This protein binds this small molecule.
Small molecule (SMILES): CC(=O)N[C@H]1[C@H](O[C@H]2[C@H](O)[C@@H](NC(C)=O)CO[C@@H]2CO)O[C@H](CO)[C@@H](O)[C@@H]1O

Sequence of chain 1.A:
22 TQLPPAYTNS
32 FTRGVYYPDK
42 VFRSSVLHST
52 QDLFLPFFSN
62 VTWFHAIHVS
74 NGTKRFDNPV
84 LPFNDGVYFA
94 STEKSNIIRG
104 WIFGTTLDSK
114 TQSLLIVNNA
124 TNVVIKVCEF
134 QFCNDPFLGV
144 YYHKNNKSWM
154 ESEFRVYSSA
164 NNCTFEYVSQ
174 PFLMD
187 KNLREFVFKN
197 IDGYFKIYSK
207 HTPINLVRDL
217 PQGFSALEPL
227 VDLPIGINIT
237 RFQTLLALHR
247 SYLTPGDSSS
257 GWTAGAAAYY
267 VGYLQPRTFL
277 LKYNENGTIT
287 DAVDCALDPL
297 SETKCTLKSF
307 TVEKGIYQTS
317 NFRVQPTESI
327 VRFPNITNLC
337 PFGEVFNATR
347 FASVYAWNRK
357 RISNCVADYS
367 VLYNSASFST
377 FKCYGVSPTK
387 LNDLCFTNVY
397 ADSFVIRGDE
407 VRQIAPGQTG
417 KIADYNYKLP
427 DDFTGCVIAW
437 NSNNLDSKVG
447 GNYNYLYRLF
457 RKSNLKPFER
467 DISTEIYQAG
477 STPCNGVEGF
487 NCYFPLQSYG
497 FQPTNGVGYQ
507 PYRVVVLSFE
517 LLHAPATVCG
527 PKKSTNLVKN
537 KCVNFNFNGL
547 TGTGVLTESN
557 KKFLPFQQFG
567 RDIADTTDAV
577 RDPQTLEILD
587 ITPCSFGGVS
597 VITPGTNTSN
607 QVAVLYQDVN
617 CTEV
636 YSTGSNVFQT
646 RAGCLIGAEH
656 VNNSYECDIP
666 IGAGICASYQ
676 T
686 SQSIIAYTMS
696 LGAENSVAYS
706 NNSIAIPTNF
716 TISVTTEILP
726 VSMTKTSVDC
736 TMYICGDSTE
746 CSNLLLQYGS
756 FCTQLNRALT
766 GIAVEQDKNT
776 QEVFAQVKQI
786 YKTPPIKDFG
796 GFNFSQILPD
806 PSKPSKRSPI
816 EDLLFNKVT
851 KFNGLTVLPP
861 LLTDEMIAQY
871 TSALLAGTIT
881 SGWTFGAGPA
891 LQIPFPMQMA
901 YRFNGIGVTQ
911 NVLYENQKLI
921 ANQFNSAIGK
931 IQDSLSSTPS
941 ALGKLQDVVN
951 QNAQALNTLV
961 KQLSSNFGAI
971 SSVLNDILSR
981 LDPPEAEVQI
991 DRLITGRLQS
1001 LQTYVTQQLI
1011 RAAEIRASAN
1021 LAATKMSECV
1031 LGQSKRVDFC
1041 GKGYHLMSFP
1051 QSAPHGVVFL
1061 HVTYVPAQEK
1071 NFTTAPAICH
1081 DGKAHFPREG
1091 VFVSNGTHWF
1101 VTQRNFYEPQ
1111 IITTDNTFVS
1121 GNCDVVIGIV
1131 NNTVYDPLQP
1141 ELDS

Binding-site contacts:
Ligand atom N2 contacts residue ASN714 of chain 1.A at 2.9 Å (h-bond).
Ligand atom C5 contacts residue ASN714 of chain 1.A at 3.6 Å.
Ligand atom C1 contacts residue ASN714 of chain 1.A at 1.4 Å.
Ligand atom O4 contacts residue LEU919 of chain 1.A at 4.0 Å.
Ligand atom C4 contacts residue ASN714 of chain 1.A at 4.2 Å.
Ligand atom O5 contacts residue ASN714 of chain 1.A at 2.3 Å (h-bond).
Ligand atom C6 contacts residue GLN923 of chain 1.A at 4.3 Å.
Ligand atom C3 contacts residue ASN714 of chain 1.A at 3.8 Å.
Ligand atom C5 contacts residue LEU919 of chain 1.A at 4.1 Å (hydrophobic).
Ligand atom O6 contacts residue GLN923 of chain 1.A at 3.4 Å (h-bond).
Ligand atom C3 contacts residue LEU919 of chain 1.A at 3.9 Å (hydrophobic).
Ligand atom C4 contacts residue LEU919 of chain 1.A at 4.2 Å (hydrophobic).
Ligand atom C7 contacts residue ASN714 of chain 1.A at 3.4 Å.
Ligand atom O7 contacts residue GLN1068 of chain 1.A at 3.4 Å (h-bond).
Ligand atom C2 contacts residue ASN714 of chain 1.A at 2.4 Å.
Ligand atom O7 contacts residue ASN714 of chain 1.A at 3.5 Å (h-bond).
Ligand atom C7 contacts residue GLN1068 of chain 1.A at 4.3 Å.